This protein binds this small molecule.
Small molecule (SMILES): CC(=O)N[C@@H]1[C@@H](O)[C@H](O)[C@@H](CO)O[C@H]1O

Binding-site contacts:
Ligand atom C1 contacts residue SER311 of chain 1.A at 3.5 Å.
Ligand atom C4 contacts residue ASN309 of chain 1.A at 4.2 Å.
Ligand atom C5 contacts residue SER311 of chain 1.A at 3.8 Å.
Ligand atom C1 contacts residue ASN309 of chain 1.A at 1.4 Å.
Ligand atom C3 contacts residue ASN309 of chain 1.A at 3.8 Å.
Ligand atom C7 contacts residue THR298 of chain 1.A at 4.2 Å.
Ligand atom C6 contacts residue SER311 of chain 1.A at 4.4 Å.
Ligand atom O6 contacts residue SER311 of chain 1.A at 4.0 Å.
Ligand atom C2 contacts residue SER311 of chain 1.A at 4.3 Å.
Ligand atom O5 contacts residue SER311 of chain 1.A at 3.8 Å.
Ligand atom C8 contacts residue ASN309 of chain 1.A at 3.5 Å.
Ligand atom N2 contacts residue ASN309 of chain 1.A at 2.9 Å (h-bond).
Ligand atom O5 contacts residue ASN309 of chain 1.A at 2.4 Å (h-bond).
Ligand atom C5 contacts residue ASN309 of chain 1.A at 3.6 Å.
Ligand atom C2 contacts residue ASN309 of chain 1.A at 2.4 Å.
Ligand atom C3 contacts residue SER311 of chain 1.A at 4.5 Å.
Ligand atom N2 contacts residue THR298 of chain 1.A at 4.2 Å.
Ligand atom C7 contacts residue ASN309 of chain 1.A at 3.6 Å.
Ligand atom O7 contacts residue THR298 of chain 1.A at 4.3 Å.
Ligand atom N2 contacts residue SER311 of chain 1.A at 4.3 Å.

Sequence of chain 1.A:
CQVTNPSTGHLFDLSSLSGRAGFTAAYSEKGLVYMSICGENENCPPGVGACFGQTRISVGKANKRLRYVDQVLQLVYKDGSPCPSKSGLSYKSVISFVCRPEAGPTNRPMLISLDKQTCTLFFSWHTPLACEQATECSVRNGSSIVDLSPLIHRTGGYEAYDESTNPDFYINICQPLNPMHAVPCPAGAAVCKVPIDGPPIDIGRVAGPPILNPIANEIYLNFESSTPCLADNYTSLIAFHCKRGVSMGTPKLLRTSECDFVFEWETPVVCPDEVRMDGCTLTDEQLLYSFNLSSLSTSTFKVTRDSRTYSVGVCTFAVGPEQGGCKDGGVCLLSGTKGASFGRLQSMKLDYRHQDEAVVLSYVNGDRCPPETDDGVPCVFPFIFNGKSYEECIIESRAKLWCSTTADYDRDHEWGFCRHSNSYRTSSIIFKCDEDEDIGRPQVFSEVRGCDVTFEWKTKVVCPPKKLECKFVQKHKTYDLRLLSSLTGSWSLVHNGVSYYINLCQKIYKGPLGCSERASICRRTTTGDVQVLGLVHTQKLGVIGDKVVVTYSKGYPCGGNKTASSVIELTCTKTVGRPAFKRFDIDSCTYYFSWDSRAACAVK